A small-molecule ligand and the protein it binds are described below.
Small molecule (SMILES): CC(=O)N[C@@H]1[C@@H](O)[C@H](O)[C@@H](CO)O[C@H]1O

Sequence of chain 1.B:
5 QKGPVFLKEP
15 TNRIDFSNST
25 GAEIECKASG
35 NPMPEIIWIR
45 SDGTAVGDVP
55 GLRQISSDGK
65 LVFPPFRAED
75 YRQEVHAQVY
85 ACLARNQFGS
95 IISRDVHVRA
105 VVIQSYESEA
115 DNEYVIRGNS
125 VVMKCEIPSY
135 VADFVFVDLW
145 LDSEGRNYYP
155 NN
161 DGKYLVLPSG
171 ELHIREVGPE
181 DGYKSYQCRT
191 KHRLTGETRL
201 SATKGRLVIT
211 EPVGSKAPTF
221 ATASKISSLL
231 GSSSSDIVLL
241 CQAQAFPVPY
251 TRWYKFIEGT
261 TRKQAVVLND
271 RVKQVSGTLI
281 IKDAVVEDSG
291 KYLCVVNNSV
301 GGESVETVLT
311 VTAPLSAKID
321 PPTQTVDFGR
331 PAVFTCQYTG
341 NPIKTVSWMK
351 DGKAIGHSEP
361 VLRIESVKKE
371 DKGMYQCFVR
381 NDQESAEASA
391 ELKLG

Binding-site contacts:
Ligand atom O7 contacts residue PHE70 of chain 1.B at 4.1 Å.
Ligand atom O7 contacts residue ARG71 of chain 1.B at 3.0 Å.
Ligand atom C8 contacts residue SER23 of chain 1.B at 3.8 Å.
Ligand atom C5 contacts residue ARG71 of chain 1.B at 3.9 Å.
Ligand atom C4 contacts residue ASN22 of chain 1.B at 4.3 Å.
Ligand atom C3 contacts residue ASN22 of chain 1.B at 3.8 Å.
Ligand atom O5 contacts residue ALA72 of chain 1.B at 4.0 Å.
Ligand atom C6 contacts residue VAL106 of chain 1.B at 4.0 Å (hydrophobic).
Ligand atom C1 contacts residue ARG71 of chain 1.B at 4.3 Å.
Ligand atom C2 contacts residue ASN22 of chain 1.B at 2.5 Å.
Ligand atom O7 contacts residue ASN22 of chain 1.B at 4.3 Å.
Ligand atom C3 contacts residue ARG71 of chain 1.B at 4.0 Å.
Ligand atom O5 contacts residue ASN22 of chain 1.B at 2.4 Å (h-bond).
Ligand atom C5 contacts residue ASN22 of chain 1.B at 3.7 Å.
Ligand atom O5 contacts residue VAL106 of chain 1.B at 3.7 Å.
Ligand atom C4 contacts residue ARG71 of chain 1.B at 3.4 Å.
Ligand atom N2 contacts residue SER23 of chain 1.B at 4.2 Å.
Ligand atom O3 contacts residue ARG71 of chain 1.B at 3.9 Å.
Ligand atom C1 contacts residue ASN22 of chain 1.B at 1.4 Å.
Ligand atom C8 contacts residue PHE70 of chain 1.B at 4.4 Å (hydrophobic).
Ligand atom C5 contacts residue VAL106 of chain 1.B at 4.4 Å (hydrophobic).
Ligand atom C8 contacts residue ASN22 of chain 1.B at 4.2 Å.
Ligand atom C6 contacts residue ILE107 of chain 1.B at 4.3 Å (hydrophobic).
Ligand atom C6 contacts residue ARG71 of chain 1.B at 4.0 Å.
Ligand atom C2 contacts residue ARG71 of chain 1.B at 3.8 Å.
Ligand atom C7 contacts residue ASN22 of chain 1.B at 3.8 Å.
Ligand atom N2 contacts residue PHE70 of chain 1.B at 4.4 Å.
Ligand atom N2 contacts residue ASN22 of chain 1.B at 2.9 Å (h-bond).
Ligand atom C7 contacts residue ARG71 of chain 1.B at 4.1 Å.
Ligand atom O6 contacts residue ARG71 of chain 1.B at 4.4 Å.
Ligand atom C7 contacts residue PHE70 of chain 1.B at 4.0 Å (hydrophobic).
Ligand atom O4 contacts residue ARG71 of chain 1.B at 4.3 Å.
Ligand atom C6 contacts residue ALA72 of chain 1.B at 4.5 Å (hydrophobic).
Ligand atom O5 contacts residue ARG71 of chain 1.B at 3.7 Å.